Sequence of chain 1.I:
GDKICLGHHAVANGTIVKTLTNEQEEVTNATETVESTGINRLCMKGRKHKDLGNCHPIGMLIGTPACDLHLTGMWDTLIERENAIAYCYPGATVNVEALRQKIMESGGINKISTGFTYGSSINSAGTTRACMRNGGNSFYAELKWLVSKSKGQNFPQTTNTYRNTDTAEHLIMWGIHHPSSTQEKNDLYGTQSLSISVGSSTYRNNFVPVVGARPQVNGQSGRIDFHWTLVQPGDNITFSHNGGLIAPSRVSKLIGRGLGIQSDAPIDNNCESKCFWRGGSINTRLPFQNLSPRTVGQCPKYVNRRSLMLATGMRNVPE

A small-molecule ligand and the protein it binds are described below.
Small molecule (SMILES): CC(=O)N[C@@H]1[C@@H](O)[C@H](O)[C@@H](CO)O[C@H]1O

Sequence of chain 1.Q:
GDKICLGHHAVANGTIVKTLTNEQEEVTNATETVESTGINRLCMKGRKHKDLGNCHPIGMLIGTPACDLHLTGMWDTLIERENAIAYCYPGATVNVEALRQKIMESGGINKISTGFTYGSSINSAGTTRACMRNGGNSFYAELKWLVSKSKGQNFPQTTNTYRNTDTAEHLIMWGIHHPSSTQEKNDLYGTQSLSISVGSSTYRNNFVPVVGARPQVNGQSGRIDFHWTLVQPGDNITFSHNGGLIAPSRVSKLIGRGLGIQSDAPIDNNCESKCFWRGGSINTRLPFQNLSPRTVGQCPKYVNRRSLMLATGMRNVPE

Binding-site contacts:
Ligand atom C3 contacts residue ASN239 of chain 1.Q at 3.9 Å.
Ligand atom C8 contacts residue PRO218 of chain 1.I at 4.3 Å (hydrophobic).
Ligand atom C1 contacts residue ASN239 of chain 1.Q at 1.5 Å.
Ligand atom C8 contacts residue SER204 of chain 1.Q at 4.0 Å.
Ligand atom C7 contacts residue ASP238 of chain 1.Q at 4.2 Å.
Ligand atom C5 contacts residue ASN239 of chain 1.Q at 3.7 Å.
Ligand atom C7 contacts residue ASN239 of chain 1.Q at 3.3 Å.
Ligand atom O6 contacts residue ARG166 of chain 1.Q at 3.1 Å.
Ligand atom O7 contacts residue ASN239 of chain 1.Q at 3.2 Å (h-bond).
Ligand atom N2 contacts residue ASN239 of chain 1.Q at 3.1 Å (h-bond).
Ligand atom C4 contacts residue ASN239 of chain 1.Q at 4.4 Å.
Ligand atom C1 contacts residue ARG166 of chain 1.Q at 4.3 Å.
Ligand atom C7 contacts residue GLY237 of chain 1.Q at 4.2 Å.
Ligand atom O5 contacts residue ASN239 of chain 1.Q at 2.4 Å (h-bond).
Ligand atom C8 contacts residue ASN239 of chain 1.Q at 4.5 Å.
Ligand atom C2 contacts residue ASN239 of chain 1.Q at 2.6 Å.
Ligand atom C8 contacts residue ASP238 of chain 1.Q at 3.5 Å.
Ligand atom C5 contacts residue ARG166 of chain 1.Q at 3.6 Å.
Ligand atom O5 contacts residue ARG166 of chain 1.Q at 3.8 Å.
Ligand atom C8 contacts residue GLY237 of chain 1.Q at 3.7 Å.
Ligand atom O7 contacts residue PRO218 of chain 1.I at 3.4 Å.
Ligand atom N2 contacts residue GLY237 of chain 1.Q at 3.7 Å.
Ligand atom C7 contacts residue PRO218 of chain 1.I at 4.3 Å (hydrophobic).
Ligand atom C6 contacts residue ARG166 of chain 1.Q at 3.8 Å.